Sequence of chain 1.A:
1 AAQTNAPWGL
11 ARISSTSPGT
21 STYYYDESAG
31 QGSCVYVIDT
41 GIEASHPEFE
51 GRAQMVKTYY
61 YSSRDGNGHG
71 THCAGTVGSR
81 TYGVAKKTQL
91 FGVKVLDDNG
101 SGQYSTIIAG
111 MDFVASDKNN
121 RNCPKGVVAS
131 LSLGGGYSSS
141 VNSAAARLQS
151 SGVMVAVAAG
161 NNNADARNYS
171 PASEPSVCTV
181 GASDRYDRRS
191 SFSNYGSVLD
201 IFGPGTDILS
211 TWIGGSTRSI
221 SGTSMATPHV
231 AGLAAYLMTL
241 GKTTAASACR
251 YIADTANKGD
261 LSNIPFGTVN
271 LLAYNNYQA

Binding-site contacts:
Ligand atom N10 contacts residue SER224 of chain 1.A at 4.0 Å.
Ligand atom C8 contacts residue ASN161 of chain 1.A at 3.2 Å.
Ligand atom C11 contacts residue SER224 of chain 1.A at 3.9 Å.
Ligand atom N16 contacts residue GLY134 of chain 1.A at 3.3 Å.
Ligand atom C17 contacts residue GLY160 of chain 1.A at 3.5 Å.
Ligand atom C9 contacts residue SER224 of chain 1.A at 3.7 Å.
Ligand atom O5 contacts residue SER221 of chain 1.A at 4.1 Å.
Ligand atom C17 contacts residue LEU133 of chain 1.A at 3.7 Å (hydrophobic).
Ligand atom C12 contacts residue LEU133 of chain 1.A at 3.6 Å (hydrophobic).
Ligand atom C7 contacts residue ASN161 of chain 1.A at 3.8 Å.
Ligand atom N10 contacts residue ASN161 of chain 1.A at 2.6 Å (h-bond).
Ligand atom C11 contacts residue ASN161 of chain 1.A at 4.1 Å.
Ligand atom C17 contacts residue GLY134 of chain 1.A at 3.5 Å.
Ligand atom N16 contacts residue GLY160 of chain 1.A at 4.0 Å.
Ligand atom N16 contacts residue TYR169 of chain 1.A at 4.0 Å.
Ligand atom C9 contacts residue ASN161 of chain 1.A at 2.0 Å.
Ligand atom C14 contacts residue GLY134 of chain 1.A at 3.4 Å.
Ligand atom C18 contacts residue GLY134 of chain 1.A at 3.6 Å.
Ligand atom N16 contacts residue GLY135 of chain 1.A at 3.6 Å (h-bond).
Ligand atom C12 contacts residue GLY160 of chain 1.A at 3.9 Å.
Ligand atom C18 contacts residue GLY160 of chain 1.A at 3.5 Å.
Ligand atom C14 contacts residue LEU133 of chain 1.A at 4.2 Å (hydrophobic).
Ligand atom C8 contacts residue HIS69 of chain 1.A at 4.0 Å.
Ligand atom C1 contacts residue ASN161 of chain 1.A at 2.2 Å.
Ligand atom C18 contacts residue ALA158 of chain 1.A at 3.8 Å (hydrophobic).
Ligand atom C12 contacts residue GLY134 of chain 1.A at 3.6 Å.
Ligand atom N10 contacts residue THR223 of chain 1.A at 4.0 Å.
Ligand atom C7 contacts residue HIS69 of chain 1.A at 3.6 Å.
Ligand atom C17 contacts residue ALA158 of chain 1.A at 3.7 Å (hydrophobic).
Ligand atom C11 contacts residue LEU133 of chain 1.A at 3.9 Å (hydrophobic).
Ligand atom C18 contacts residue LEU133 of chain 1.A at 3.4 Å (hydrophobic).
Ligand atom C3 contacts residue SER221 of chain 1.A at 4.2 Å.
Ligand atom C17 contacts residue ALA159 of chain 1.A at 4.1 Å (hydrophobic).
Ligand atom C6 contacts residue ASN161 of chain 1.A at 3.4 Å.
Ligand atom C7 contacts residue SER224 of chain 1.A at 3.3 Å.
Ligand atom C15 contacts residue GLY135 of chain 1.A at 3.7 Å.
Ligand atom C8 contacts residue SER224 of chain 1.A at 2.8 Å.
Ligand atom C13 contacts residue ASN161 of chain 1.A at 1.2 Å.
Ligand atom O2 contacts residue ASN161 of chain 1.A at 2.9 Å (h-bond).
Ligand atom C15 contacts residue GLY134 of chain 1.A at 3.1 Å.

A small-molecule ligand and the protein it binds are described below.
Small molecule (SMILES): c1cc(CNc2ccc3c(c2)OCCO3)ccn1